The protein below binds the small molecule below.
Small molecule (SMILES): CC(=O)N[C@@H]1[C@@H](O)[C@H](O)[C@@H](CO)O[C@H]1O

Sequence of chain 1.B:
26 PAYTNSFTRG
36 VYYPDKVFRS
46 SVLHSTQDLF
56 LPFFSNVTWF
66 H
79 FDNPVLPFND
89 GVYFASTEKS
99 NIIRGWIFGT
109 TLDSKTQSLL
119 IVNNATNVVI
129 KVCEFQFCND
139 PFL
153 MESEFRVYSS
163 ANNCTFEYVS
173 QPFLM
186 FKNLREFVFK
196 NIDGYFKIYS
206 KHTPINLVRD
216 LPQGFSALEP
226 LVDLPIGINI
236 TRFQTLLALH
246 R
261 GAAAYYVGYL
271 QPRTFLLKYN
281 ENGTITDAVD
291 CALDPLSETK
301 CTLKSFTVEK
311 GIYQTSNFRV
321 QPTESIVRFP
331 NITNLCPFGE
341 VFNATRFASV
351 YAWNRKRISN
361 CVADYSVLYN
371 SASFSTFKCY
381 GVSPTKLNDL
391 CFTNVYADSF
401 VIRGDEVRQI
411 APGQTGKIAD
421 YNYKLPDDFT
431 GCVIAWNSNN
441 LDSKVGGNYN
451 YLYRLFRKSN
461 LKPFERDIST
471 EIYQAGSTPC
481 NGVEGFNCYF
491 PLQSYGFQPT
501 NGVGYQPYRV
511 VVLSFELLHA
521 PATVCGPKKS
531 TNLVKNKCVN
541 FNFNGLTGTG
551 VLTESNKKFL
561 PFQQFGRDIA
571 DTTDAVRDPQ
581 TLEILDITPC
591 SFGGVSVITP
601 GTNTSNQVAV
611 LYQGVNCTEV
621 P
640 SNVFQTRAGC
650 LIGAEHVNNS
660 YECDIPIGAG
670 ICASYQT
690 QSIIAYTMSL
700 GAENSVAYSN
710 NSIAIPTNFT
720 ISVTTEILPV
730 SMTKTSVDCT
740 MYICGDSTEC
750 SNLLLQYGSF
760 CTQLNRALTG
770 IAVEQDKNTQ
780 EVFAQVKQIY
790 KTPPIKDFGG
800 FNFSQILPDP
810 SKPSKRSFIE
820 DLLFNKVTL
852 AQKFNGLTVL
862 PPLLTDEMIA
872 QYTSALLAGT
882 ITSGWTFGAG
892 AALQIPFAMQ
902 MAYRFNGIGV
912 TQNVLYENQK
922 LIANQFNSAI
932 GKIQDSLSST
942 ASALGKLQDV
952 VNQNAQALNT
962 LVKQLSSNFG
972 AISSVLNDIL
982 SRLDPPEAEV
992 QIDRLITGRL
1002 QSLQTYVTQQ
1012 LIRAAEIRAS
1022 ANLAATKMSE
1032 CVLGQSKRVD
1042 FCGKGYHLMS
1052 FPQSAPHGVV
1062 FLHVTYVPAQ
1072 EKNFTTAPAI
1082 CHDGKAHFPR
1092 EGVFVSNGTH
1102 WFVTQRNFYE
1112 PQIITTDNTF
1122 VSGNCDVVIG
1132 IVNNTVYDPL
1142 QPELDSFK

Sequence of chain 1.A:
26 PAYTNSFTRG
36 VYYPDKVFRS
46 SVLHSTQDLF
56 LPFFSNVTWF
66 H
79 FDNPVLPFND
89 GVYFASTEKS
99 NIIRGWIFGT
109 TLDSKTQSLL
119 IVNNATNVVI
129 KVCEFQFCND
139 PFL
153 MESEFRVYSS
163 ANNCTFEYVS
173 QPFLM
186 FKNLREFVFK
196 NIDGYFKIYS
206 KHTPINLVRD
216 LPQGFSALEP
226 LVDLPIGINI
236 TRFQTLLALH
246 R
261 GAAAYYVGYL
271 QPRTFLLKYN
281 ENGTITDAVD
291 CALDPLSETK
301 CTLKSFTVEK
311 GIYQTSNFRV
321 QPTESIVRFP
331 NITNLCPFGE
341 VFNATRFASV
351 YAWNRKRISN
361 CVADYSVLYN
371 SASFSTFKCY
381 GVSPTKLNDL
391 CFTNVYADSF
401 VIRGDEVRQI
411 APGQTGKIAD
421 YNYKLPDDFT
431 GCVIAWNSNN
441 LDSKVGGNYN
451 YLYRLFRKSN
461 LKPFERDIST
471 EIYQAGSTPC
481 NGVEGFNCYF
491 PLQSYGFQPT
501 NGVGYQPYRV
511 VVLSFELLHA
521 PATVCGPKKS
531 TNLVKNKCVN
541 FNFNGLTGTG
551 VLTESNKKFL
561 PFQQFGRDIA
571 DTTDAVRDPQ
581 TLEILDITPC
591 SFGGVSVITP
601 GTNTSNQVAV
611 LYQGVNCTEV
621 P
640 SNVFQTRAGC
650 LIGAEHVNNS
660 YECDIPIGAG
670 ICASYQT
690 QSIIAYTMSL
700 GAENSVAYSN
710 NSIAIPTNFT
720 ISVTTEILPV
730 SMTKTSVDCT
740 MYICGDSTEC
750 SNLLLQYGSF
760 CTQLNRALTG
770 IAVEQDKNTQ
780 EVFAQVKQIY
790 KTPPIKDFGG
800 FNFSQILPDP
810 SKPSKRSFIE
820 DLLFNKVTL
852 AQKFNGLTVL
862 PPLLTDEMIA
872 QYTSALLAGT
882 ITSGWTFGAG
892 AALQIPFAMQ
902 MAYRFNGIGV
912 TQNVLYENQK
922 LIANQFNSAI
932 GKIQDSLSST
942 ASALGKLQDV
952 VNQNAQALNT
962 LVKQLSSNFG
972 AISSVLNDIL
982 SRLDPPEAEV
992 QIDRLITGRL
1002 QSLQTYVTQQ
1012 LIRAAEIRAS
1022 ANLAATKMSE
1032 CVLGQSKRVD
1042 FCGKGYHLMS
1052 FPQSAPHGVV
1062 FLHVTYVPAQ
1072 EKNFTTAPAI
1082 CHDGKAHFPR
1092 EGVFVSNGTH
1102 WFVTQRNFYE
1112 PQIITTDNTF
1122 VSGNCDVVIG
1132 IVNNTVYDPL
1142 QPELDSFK

Binding-site contacts:
Ligand atom O7 contacts residue ASN709 of chain 1.B at 4.2 Å.
Ligand atom N2 contacts residue ASN709 of chain 1.B at 2.9 Å (h-bond).
Ligand atom C1 contacts residue ASP796 of chain 1.A at 3.4 Å.
Ligand atom O5 contacts residue ASN709 of chain 1.B at 2.4 Å (h-bond).
Ligand atom C3 contacts residue ASN709 of chain 1.B at 3.8 Å.
Ligand atom O7 contacts residue ASN710 of chain 1.B at 3.8 Å.
Ligand atom C8 contacts residue ILE794 of chain 1.A at 3.8 Å (hydrophobic).
Ligand atom C8 contacts residue TYR707 of chain 1.B at 4.4 Å (hydrophobic).
Ligand atom C7 contacts residue ASN709 of chain 1.B at 3.9 Å.
Ligand atom O7 contacts residue SER708 of chain 1.B at 2.7 Å (h-bond).
Ligand atom O5 contacts residue ASP796 of chain 1.A at 4.1 Å.
Ligand atom C8 contacts residue SER708 of chain 1.B at 3.4 Å.
Ligand atom C2 contacts residue ASN709 of chain 1.B at 2.5 Å.
Ligand atom C7 contacts residue SER708 of chain 1.B at 3.1 Å.
Ligand atom C5 contacts residue ASN709 of chain 1.B at 3.7 Å.
Ligand atom C4 contacts residue ASN709 of chain 1.B at 4.3 Å.
Ligand atom N2 contacts residue SER708 of chain 1.B at 4.1 Å.
Ligand atom C1 contacts residue ASN709 of chain 1.B at 1.4 Å.